Sequence of chain 1.B:
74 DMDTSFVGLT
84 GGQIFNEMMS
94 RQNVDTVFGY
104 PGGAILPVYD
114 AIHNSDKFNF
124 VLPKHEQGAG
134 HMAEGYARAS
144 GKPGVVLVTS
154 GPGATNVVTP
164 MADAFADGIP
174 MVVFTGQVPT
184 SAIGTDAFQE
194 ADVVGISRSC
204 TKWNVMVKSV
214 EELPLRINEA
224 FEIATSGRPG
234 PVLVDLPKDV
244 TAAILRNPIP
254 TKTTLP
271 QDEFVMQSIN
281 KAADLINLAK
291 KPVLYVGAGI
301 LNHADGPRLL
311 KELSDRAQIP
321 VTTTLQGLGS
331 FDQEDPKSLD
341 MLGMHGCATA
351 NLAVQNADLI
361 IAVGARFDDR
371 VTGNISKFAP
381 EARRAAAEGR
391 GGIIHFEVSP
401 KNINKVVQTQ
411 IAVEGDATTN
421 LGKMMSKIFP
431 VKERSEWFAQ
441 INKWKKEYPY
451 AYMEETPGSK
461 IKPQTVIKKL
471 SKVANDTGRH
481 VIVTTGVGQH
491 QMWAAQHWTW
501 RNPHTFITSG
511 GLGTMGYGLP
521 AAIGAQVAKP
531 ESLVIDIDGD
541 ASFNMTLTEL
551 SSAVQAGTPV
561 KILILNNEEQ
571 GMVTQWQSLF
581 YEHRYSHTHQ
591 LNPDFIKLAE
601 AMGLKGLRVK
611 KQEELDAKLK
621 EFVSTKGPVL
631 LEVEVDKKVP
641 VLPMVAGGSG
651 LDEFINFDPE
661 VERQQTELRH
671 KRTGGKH

Binding-site contacts:
Ligand atom C10 contacts residue LYS241 of chain 1.B at 3.3 Å.
Ligand atom O11 contacts residue PRO182 of chain 1.B at 3.4 Å.
Ligand atom C6' contacts residue TRP576 of chain 1.A at 3.6 Å (hydrophobic).
Ligand atom C2' contacts residue TRP576 of chain 1.A at 3.6 Å (hydrophobic).
Ligand atom N8 contacts residue LYS241 of chain 1.B at 3.2 Å (salt-bridge).
Ligand atom O4' contacts residue MET344 of chain 1.A at 3.7 Å.
Ligand atom O4' contacts residue PHE191 of chain 1.B at 3.7 Å.
Ligand atom C4 contacts residue ASP369 of chain 1.A at 3.6 Å.
Ligand atom O7B contacts residue LYS241 of chain 1.B at 3.4 Å.
Ligand atom O4' contacts residue ARG370 of chain 1.A at 3.1 Å (salt-bridge).
Ligand atom C5 contacts residue ALA190 of chain 1.B at 3.6 Å (hydrophobic).
Ligand atom C5' contacts residue FAD1 of chain 1.G at 3.6 Å.
Ligand atom C4' contacts residue TRP576 of chain 1.A at 3.5 Å (hydrophobic).
Ligand atom C2 contacts residue ARG370 of chain 1.A at 3.5 Å.
Ligand atom C10 contacts residue GLY106 of chain 1.B at 3.4 Å.
Ligand atom N1' contacts residue GLY106 of chain 1.B at 3.3 Å.
Ligand atom N3' contacts residue ARG370 of chain 1.A at 3.1 Å (salt-bridge).
Ligand atom O12 contacts residue PHE191 of chain 1.B at 3.6 Å.
Ligand atom C4' contacts residue ARG370 of chain 1.A at 3.5 Å.
Ligand atom C4 contacts residue ARG370 of chain 1.A at 3.6 Å.
Ligand atom C5' contacts residue MET344 of chain 1.A at 3.7 Å (hydrophobic).
Ligand atom N3' contacts residue TRP576 of chain 1.A at 3.2 Å.
Ligand atom N10 contacts residue TRP576 of chain 1.A at 3.5 Å.
Ligand atom C1 contacts residue PRO182 of chain 1.B at 3.8 Å (hydrophobic).
Ligand atom C6 contacts residue PHE191 of chain 1.B at 3.6 Å (hydrophobic).
Ligand atom C9 contacts residue TRP576 of chain 1.A at 3.5 Å (hydrophobic).
Ligand atom N5' contacts residue TRP576 of chain 1.A at 3.4 Å (h-bond).
Ligand atom O9 contacts residue TRP576 of chain 1.A at 3.5 Å.
Ligand atom C7' contacts residue MET572 of chain 1.A at 3.6 Å (hydrophobic).
Ligand atom N1' contacts residue TRP576 of chain 1.A at 3.6 Å.
Ligand atom C5 contacts residue ASP369 of chain 1.A at 3.2 Å.
Ligand atom O11 contacts residue VAL181 of chain 1.B at 3.8 Å.
Ligand atom C7' contacts residue VAL573 of chain 1.A at 3.7 Å (hydrophobic).
Ligand atom C6 contacts residue VAL181 of chain 1.B at 3.8 Å (hydrophobic).
Ligand atom C13 contacts residue GLN192 of chain 1.B at 3.6 Å.
Ligand atom C10 contacts residue TRP576 of chain 1.A at 3.8 Å (hydrophobic).
Ligand atom O9 contacts residue ARG370 of chain 1.A at 2.9 Å (salt-bridge).
Ligand atom N5' contacts residue MET572 of chain 1.A at 3.8 Å.
Ligand atom C13 contacts residue ALA107 of chain 1.B at 3.6 Å (hydrophobic).
Ligand atom C3 contacts residue ARG370 of chain 1.A at 3.4 Å.

Sequence of chain 1.A:
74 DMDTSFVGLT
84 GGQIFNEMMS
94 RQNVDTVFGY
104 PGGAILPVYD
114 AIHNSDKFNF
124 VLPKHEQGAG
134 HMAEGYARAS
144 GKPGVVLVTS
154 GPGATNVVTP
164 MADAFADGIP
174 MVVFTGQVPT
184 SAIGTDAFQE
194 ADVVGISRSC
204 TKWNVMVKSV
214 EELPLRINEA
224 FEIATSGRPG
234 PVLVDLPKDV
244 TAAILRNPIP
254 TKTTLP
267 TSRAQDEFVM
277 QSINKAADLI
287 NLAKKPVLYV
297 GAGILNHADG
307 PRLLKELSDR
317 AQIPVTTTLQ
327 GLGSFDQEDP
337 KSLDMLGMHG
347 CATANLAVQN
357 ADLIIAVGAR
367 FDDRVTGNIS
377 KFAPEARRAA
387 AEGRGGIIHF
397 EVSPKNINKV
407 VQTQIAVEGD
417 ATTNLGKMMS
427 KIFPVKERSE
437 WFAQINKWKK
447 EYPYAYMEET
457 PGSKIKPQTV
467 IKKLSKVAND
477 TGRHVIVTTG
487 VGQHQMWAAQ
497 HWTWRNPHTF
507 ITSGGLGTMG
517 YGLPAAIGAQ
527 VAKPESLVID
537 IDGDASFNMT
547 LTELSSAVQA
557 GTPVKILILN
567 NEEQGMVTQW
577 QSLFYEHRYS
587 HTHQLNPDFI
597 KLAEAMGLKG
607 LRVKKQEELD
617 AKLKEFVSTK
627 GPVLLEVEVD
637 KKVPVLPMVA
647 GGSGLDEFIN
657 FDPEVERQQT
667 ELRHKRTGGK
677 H

A protein and the small-molecule ligand that binds it are described below.
Small molecule (SMILES): COC(=O)c1ccccc1S(=O)(=O)NC(=O)N(C)c1nc(C)nc(OC)n1